Binding-site contacts:
Ligand atom C5 contacts residue SER102 of chain 1.B at 3.7 Å.
Ligand atom C8 contacts residue ASN100 of chain 1.B at 4.4 Å.
Ligand atom O5 contacts residue SER102 of chain 1.B at 3.5 Å (h-bond).
Ligand atom C2 contacts residue ASN100 of chain 1.B at 2.4 Å.
Ligand atom C3 contacts residue ASN100 of chain 1.B at 3.7 Å.
Ligand atom C1 contacts residue SER102 of chain 1.B at 3.6 Å.
Ligand atom O6 contacts residue SER102 of chain 1.B at 3.5 Å (h-bond).
Ligand atom C6 contacts residue SER102 of chain 1.B at 4.2 Å.
Ligand atom C1 contacts residue ASN100 of chain 1.B at 1.3 Å.
Ligand atom O7 contacts residue ASN100 of chain 1.B at 3.8 Å.
Ligand atom C4 contacts residue ASN100 of chain 1.B at 4.1 Å.
Ligand atom C7 contacts residue ASN100 of chain 1.B at 3.3 Å.
Ligand atom O6 contacts residue TRP103 of chain 1.B at 4.0 Å.
Ligand atom O5 contacts residue ASN100 of chain 1.B at 2.2 Å (h-bond).
Ligand atom C5 contacts residue ASN100 of chain 1.B at 3.4 Å.
Ligand atom N2 contacts residue ASN100 of chain 1.B at 2.7 Å (h-bond).

This small molecule binds to this protein.
Small molecule (SMILES): CC(=O)N[C@H]1[C@H](O[C@H]2[C@H](O)[C@@H](NC(C)=O)CO[C@@H]2CO)O[C@H](CO)[C@@H](O)[C@@H]1O

Sequence of chain 1.B:
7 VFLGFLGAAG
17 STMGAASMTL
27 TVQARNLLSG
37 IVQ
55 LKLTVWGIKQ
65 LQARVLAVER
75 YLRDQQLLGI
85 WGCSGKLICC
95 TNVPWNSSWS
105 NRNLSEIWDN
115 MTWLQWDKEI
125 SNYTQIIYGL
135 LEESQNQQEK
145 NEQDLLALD